A small-molecule ligand and the protein it binds are described below.
Small molecule (SMILES): O=C(NCCN1CCOCC1)c1cc(O[C@H]2O[C@H](CO)[C@H](O)[C@H](O)[C@H]2O)cc([N+](=O)[O-])c1

Sequence of chain 1.A:
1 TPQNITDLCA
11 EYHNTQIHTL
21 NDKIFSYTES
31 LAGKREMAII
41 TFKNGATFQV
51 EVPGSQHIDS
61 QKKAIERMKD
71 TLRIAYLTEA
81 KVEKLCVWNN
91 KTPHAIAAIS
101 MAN

Binding-site contacts:
Ligand atom C2 contacts residue LYS91 of chain 1.E at 3.9 Å.
Ligand atom O3' contacts residue TRP88 of chain 1.E at 3.5 Å.
Ligand atom O3 contacts residue TRP88 of chain 1.E at 3.7 Å.
Ligand atom O6 contacts residue GLN56 of chain 1.E at 3.9 Å.
Ligand atom O4 contacts residue GLU51 of chain 1.E at 2.5 Å (salt-bridge).
Ligand atom O3' contacts residue GLY33 of chain 1.A at 2.9 Å (h-bond).
Ligand atom O4 contacts residue GLN56 of chain 1.E at 3.3 Å.
Ligand atom C6' contacts residue TRP88 of chain 1.E at 3.9 Å (hydrophobic).
Ligand atom N4' contacts residue ILE58 of chain 1.E at 3.8 Å.
Ligand atom C6 contacts residue TRP88 of chain 1.E at 3.6 Å (hydrophobic).
Ligand atom N2' contacts residue TYR12 of chain 1.E at 3.6 Å.
Ligand atom O6 contacts residue TRP88 of chain 1.E at 3.7 Å.
Ligand atom O1 contacts residue TRP88 of chain 1.E at 3.8 Å.
Ligand atom C7' contacts residue GLY33 of chain 1.A at 3.5 Å.
Ligand atom O3' contacts residue ALA32 of chain 1.A at 3.8 Å.
Ligand atom O2 contacts residue ASN90 of chain 1.E at 3.0 Å (h-bond).
Ligand atom O3 contacts residue LYS91 of chain 1.E at 2.8 Å (salt-bridge).
Ligand atom N2' contacts residue GLY33 of chain 1.A at 3.2 Å.
Ligand atom O5 contacts residue GLN56 of chain 1.E at 3.6 Å.
Ligand atom C4 contacts residue LYS91 of chain 1.E at 3.9 Å.
Ligand atom C3B contacts residue GLN56 of chain 1.E at 2.8 Å.
Ligand atom C3 contacts residue ASN90 of chain 1.E at 3.7 Å.
Ligand atom C4 contacts residue TRP88 of chain 1.E at 3.5 Å (hydrophobic).
Ligand atom C7' contacts residue TYR12 of chain 1.E at 3.8 Å (hydrophobic).
Ligand atom C6 contacts residue HIS57 of chain 1.E at 3.5 Å.
Ligand atom C3 contacts residue TRP88 of chain 1.E at 3.6 Å (hydrophobic).
Ligand atom O3 contacts residue ASN90 of chain 1.E at 2.7 Å (h-bond).
Ligand atom C7B contacts residue GLN61 of chain 1.E at 3.5 Å.
Ligand atom C5 contacts residue TRP88 of chain 1.E at 3.6 Å (hydrophobic).
Ligand atom O6 contacts residue HIS57 of chain 1.E at 3.5 Å.
Ligand atom O4 contacts residue LYS91 of chain 1.E at 2.9 Å (salt-bridge).
Ligand atom O6 contacts residue GLN61 of chain 1.E at 3.0 Å (h-bond).
Ligand atom C4 contacts residue GLU51 of chain 1.E at 3.3 Å.
Ligand atom C7B contacts residue ILE58 of chain 1.E at 3.5 Å (hydrophobic).
Ligand atom O3' contacts residue GLN61 of chain 1.E at 3.4 Å (h-bond).
Ligand atom C5B contacts residue ILE58 of chain 1.E at 3.3 Å (hydrophobic).
Ligand atom C8' contacts residue GLY33 of chain 1.A at 3.3 Å.
Ligand atom C2B contacts residue GLN56 of chain 1.E at 3.3 Å.
Ligand atom O3' contacts residue TYR12 of chain 1.E at 3.8 Å.
Ligand atom C3 contacts residue LYS91 of chain 1.E at 3.6 Å.

Sequence of chain 1.E:
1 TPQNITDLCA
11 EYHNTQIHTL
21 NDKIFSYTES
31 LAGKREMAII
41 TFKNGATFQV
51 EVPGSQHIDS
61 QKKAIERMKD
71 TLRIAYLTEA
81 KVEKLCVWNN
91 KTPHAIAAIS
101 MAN